Sequence of chain 1.B:
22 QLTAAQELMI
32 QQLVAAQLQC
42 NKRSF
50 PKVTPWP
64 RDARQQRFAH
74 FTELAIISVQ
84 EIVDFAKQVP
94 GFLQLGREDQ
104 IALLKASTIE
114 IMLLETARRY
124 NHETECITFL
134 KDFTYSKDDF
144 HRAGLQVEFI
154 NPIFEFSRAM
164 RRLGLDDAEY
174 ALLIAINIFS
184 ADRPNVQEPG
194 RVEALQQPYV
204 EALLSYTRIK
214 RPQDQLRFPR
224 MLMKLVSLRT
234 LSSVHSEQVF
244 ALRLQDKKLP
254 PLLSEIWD

Binding-site contacts:
Ligand atom C8 contacts residue MET115 of chain 1.B at 3.7 Å (hydrophobic).
Ligand atom O1 contacts residue ARG122 of chain 1.B at 3.6 Å (salt-bridge).
Ligand atom O4 contacts residue SER81 of chain 1.B at 3.3 Å (h-bond).
Ligand atom C20 contacts residue THR75 of chain 1.B at 3.0 Å.
Ligand atom C1 contacts residue PHE132 of chain 1.B at 3.7 Å (hydrophobic).
Ligand atom C9 contacts residue SER81 of chain 1.B at 3.0 Å.
Ligand atom C14 contacts residue ALA78 of chain 1.B at 3.7 Å (hydrophobic).
Ligand atom C8 contacts residue SER81 of chain 1.B at 3.3 Å.
Ligand atom CL2 contacts residue ILE112 of chain 1.B at 3.5 Å.
Ligand atom C25 contacts residue PHE132 of chain 1.B at 3.4 Å (hydrophobic).
Ligand atom C21 contacts residue PHE143 of chain 1.B at 3.5 Å (hydrophobic).
Ligand atom F2 contacts residue PHE74 of chain 1.B at 3.2 Å.
Ligand atom C22 contacts residue PHE132 of chain 1.B at 3.6 Å (hydrophobic).
Ligand atom C16 contacts residue TRP260 of chain 1.B at 3.7 Å (hydrophobic).
Ligand atom C28 contacts residue HIS238 of chain 1.B at 3.7 Å.
Ligand atom C25 contacts residue LEU77 of chain 1.B at 3.1 Å (hydrophobic).
Ligand atom O4 contacts residue GLU84 of chain 1.B at 3.2 Å (salt-bridge).
Ligand atom C26 contacts residue PHE132 of chain 1.B at 3.7 Å (hydrophobic).
Ligand atom O3 contacts residue LEU245 of chain 1.B at 3.7 Å.
Ligand atom C2 contacts residue THR119 of chain 1.B at 3.3 Å.
Ligand atom C19 contacts residue LEU148 of chain 1.B at 3.7 Å (hydrophobic).
Ligand atom F1 contacts residue GLU118 of chain 1.B at 3.1 Å.
Ligand atom O4 contacts residue BU11 of chain 1.G at 3.2 Å (h-bond).
Ligand atom C19 contacts residue PHE71 of chain 1.B at 3.4 Å (hydrophobic).
Ligand atom O2 contacts residue GLU84 of chain 1.B at 3.6 Å (salt-bridge).
Ligand atom C1 contacts residue THR119 of chain 1.B at 3.2 Å.
Ligand atom C17 contacts residue PHE74 of chain 1.B at 3.4 Å (hydrophobic).
Ligand atom N1 contacts residue TRP260 of chain 1.B at 3.7 Å.
Ligand atom CL1 contacts residue PHE143 of chain 1.B at 3.4 Å.
Ligand atom C29 contacts residue PHE152 of chain 1.B at 3.2 Å (hydrophobic).
Ligand atom C28 contacts residue TRP260 of chain 1.B at 3.7 Å (hydrophobic).
Ligand atom F1 contacts residue MET115 of chain 1.B at 3.7 Å.
Ligand atom O1 contacts residue PHE132 of chain 1.B at 3.7 Å.
Ligand atom C10 contacts residue LEU77 of chain 1.B at 3.2 Å (hydrophobic).
Ligand atom C25 contacts residue LEU133 of chain 1.B at 3.7 Å (hydrophobic).
Ligand atom C23 contacts residue SER81 of chain 1.B at 3.4 Å.
Ligand atom O1 contacts residue LEU133 of chain 1.B at 2.8 Å (h-bond).
Ligand atom F1 contacts residue SER81 of chain 1.B at 3.3 Å.
Ligand atom C15 contacts residue ALA78 of chain 1.B at 3.3 Å (hydrophobic).
Ligand atom O3 contacts residue TRP260 of chain 1.B at 3.6 Å.

The small molecule below binds the protein below.
Small molecule (SMILES): CC(C)(O)c1cn(-c2ccc(-c3cc(F)c(CO)c(S(C)(=O)=O)c3)cc2F)c(C(C)(C)c2c(Cl)cccc2Cl)n1